Sequence of chain 2.A:
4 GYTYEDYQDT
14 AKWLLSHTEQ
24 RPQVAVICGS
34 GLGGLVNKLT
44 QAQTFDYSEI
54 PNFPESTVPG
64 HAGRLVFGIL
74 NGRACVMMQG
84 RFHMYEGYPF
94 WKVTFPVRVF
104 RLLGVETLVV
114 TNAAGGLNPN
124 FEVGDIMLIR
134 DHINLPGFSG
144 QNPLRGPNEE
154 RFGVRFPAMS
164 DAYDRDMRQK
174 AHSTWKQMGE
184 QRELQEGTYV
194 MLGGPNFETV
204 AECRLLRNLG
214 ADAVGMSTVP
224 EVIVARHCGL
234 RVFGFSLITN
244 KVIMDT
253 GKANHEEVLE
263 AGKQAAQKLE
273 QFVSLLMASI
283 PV

A protein and the small-molecule ligand that binds it are described below.
Small molecule (SMILES): Nc1nc2ncn(CCNC(CO)CO)c2c(=O)[nH]1

Binding-site contacts:
Ligand atom C4 contacts residue GLY118 of chain 1.A at 3.5 Å.
Ligand atom C8 contacts residue THR242 of chain 1.A at 3.6 Å.
Ligand atom C5 contacts residue GLY118 of chain 1.A at 3.7 Å.
Ligand atom C2 contacts residue ASN243 of chain 1.A at 3.6 Å.
Ligand atom C14 contacts residue PHE159 of chain 2.A at 3.7 Å (hydrophobic).
Ligand atom N9 contacts residue ASN243 of chain 1.A at 3.7 Å.
Ligand atom O15 contacts residue VAL260 of chain 1.A at 3.6 Å.
Ligand atom C6 contacts residue GLU201 of chain 1.A at 3.7 Å.
Ligand atom N2 contacts residue GLU201 of chain 1.A at 3.5 Å (salt-bridge).
Ligand atom C4 contacts residue ASN243 of chain 1.A at 3.5 Å.
Ligand atom C14 contacts residue HIS257 of chain 1.A at 3.3 Å.
Ligand atom O6 contacts residue GLU201 of chain 1.A at 3.1 Å (salt-bridge).
Ligand atom C6 contacts residue PHE200 of chain 1.A at 3.7 Å (hydrophobic).
Ligand atom O17 contacts residue PO41 of chain 1.D at 2.6 Å (h-bond).
Ligand atom C8 contacts residue ALA117 of chain 1.A at 3.5 Å (hydrophobic).
Ligand atom C2 contacts residue GLU201 of chain 1.A at 3.6 Å.
Ligand atom C16 contacts residue PHE159 of chain 2.A at 3.3 Å (hydrophobic).
Ligand atom C13 contacts residue PHE159 of chain 2.A at 3.6 Å (hydrophobic).
Ligand atom N3 contacts residue GLY118 of chain 1.A at 3.5 Å.
Ligand atom C10 contacts residue ALA116 of chain 1.A at 3.7 Å (hydrophobic).
Ligand atom N3 contacts residue ASN243 of chain 1.A at 2.6 Å (h-bond).
Ligand atom N1 contacts residue GLU201 of chain 1.A at 2.8 Å (salt-bridge).
Ligand atom N9 contacts residue THR242 of chain 1.A at 2.8 Å (h-bond).
Ligand atom N9 contacts residue ALA117 of chain 1.A at 3.4 Å.
Ligand atom C8 contacts residue ALA116 of chain 1.A at 3.4 Å (hydrophobic).
Ligand atom C16 contacts residue TYR88 of chain 1.A at 3.4 Å (hydrophobic).
Ligand atom N2 contacts residue VAL245 of chain 1.A at 3.6 Å.
Ligand atom C16 contacts residue SER33 of chain 1.A at 3.7 Å.
Ligand atom O17 contacts residue SER33 of chain 1.A at 3.5 Å (h-bond).
Ligand atom C11 contacts residue MET219 of chain 1.A at 3.6 Å (hydrophobic).
Ligand atom N1 contacts residue PHE200 of chain 1.A at 3.5 Å.
Ligand atom C10 contacts residue GLY218 of chain 1.A at 3.8 Å.
Ligand atom N2 contacts residue ASN243 of chain 1.A at 3.4 Å (h-bond).
Ligand atom O17 contacts residue HIS86 of chain 1.A at 3.5 Å (h-bond).
Ligand atom N12 contacts residue PO41 of chain 1.D at 3.7 Å.
Ligand atom O17 contacts residue TYR88 of chain 1.A at 2.9 Å (h-bond).
Ligand atom O6 contacts residue MET219 of chain 1.A at 3.5 Å.
Ligand atom C16 contacts residue PO41 of chain 1.D at 3.5 Å.
Ligand atom O15 contacts residue HIS257 of chain 1.A at 3.0 Å (h-bond).
Ligand atom N9 contacts residue GLY118 of chain 1.A at 3.6 Å (h-bond).

Sequence of chain 1.A:
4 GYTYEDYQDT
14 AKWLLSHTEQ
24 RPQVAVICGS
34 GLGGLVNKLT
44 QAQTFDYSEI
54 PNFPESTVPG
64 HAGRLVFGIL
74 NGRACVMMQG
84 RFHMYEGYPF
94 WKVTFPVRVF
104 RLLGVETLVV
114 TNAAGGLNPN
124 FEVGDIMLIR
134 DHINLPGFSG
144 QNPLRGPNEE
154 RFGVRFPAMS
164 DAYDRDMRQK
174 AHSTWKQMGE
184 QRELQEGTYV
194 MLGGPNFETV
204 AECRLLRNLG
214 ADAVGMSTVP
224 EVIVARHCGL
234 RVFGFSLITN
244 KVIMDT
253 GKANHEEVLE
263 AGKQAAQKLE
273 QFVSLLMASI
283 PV